The small molecule below binds the protein below.
Small molecule (SMILES): CC1=CN2CCS(=O)(=O)N=C2C(c2ccc(OC3CCCCC3)cc2)=N1

Binding-site contacts:
Ligand atom S26 contacts residue GLY219 of chain 1.A at 3.8 Å.
Ligand atom C17 contacts residue LEU239 of chain 1.B at 3.8 Å (hydrophobic).
Ligand atom O24 contacts residue ILE92 of chain 1.A at 3.7 Å.
Ligand atom N21 contacts residue GLY219 of chain 1.A at 3.8 Å.
Ligand atom C15 contacts residue SER217 of chain 1.B at 3.3 Å.
Ligand atom C11 contacts residue PHE106 of chain 1.A at 3.8 Å (hydrophobic).
Ligand atom C7 contacts residue PRO105 of chain 1.B at 3.6 Å (hydrophobic).
Ligand atom C17 contacts residue PRO105 of chain 1.B at 3.2 Å (hydrophobic).
Ligand atom C12 contacts residue PRO105 of chain 1.A at 3.4 Å (hydrophobic).
Ligand atom O24 contacts residue GLY219 of chain 1.A at 2.8 Å (h-bond).
Ligand atom C1 contacts residue PRO105 of chain 1.A at 3.8 Å (hydrophobic).
Ligand atom C14 contacts residue ASN242 of chain 1.A at 3.8 Å.
Ligand atom C5 contacts residue PRO105 of chain 1.B at 3.8 Å (hydrophobic).
Ligand atom C1 contacts residue LYS218 of chain 1.A at 3.6 Å.
Ligand atom N22 contacts residue PRO105 of chain 1.B at 3.4 Å (h-bond).
Ligand atom C16 contacts residue PRO105 of chain 1.B at 3.4 Å (hydrophobic).
Ligand atom C14 contacts residue PRO105 of chain 1.A at 3.6 Å (hydrophobic).
Ligand atom C9 contacts residue SER217 of chain 1.A at 3.8 Å.
Ligand atom C7 contacts residue ASN242 of chain 1.B at 3.7 Å.
Ligand atom C3 contacts residue PRO105 of chain 1.A at 3.5 Å (hydrophobic).
Ligand atom C19 contacts residue PHE106 of chain 1.B at 3.6 Å (hydrophobic).
Ligand atom O23 contacts residue ILE92 of chain 1.A at 3.5 Å.
Ligand atom O25 contacts residue LYS218 of chain 1.B at 3.8 Å.
Ligand atom C14 contacts residue SER217 of chain 1.B at 3.7 Å.
Ligand atom C4 contacts residue LYS218 of chain 1.B at 3.5 Å.
Ligand atom C7 contacts residue SER217 of chain 1.A at 3.4 Å.
Ligand atom C16 contacts residue ASN242 of chain 1.B at 3.4 Å.
Ligand atom C10 contacts residue PRO105 of chain 1.B at 3.8 Å (hydrophobic).
Ligand atom C10 contacts residue LYS218 of chain 1.A at 3.8 Å.
Ligand atom N22 contacts residue SER217 of chain 1.A at 3.7 Å.
Ligand atom C11 contacts residue ASN242 of chain 1.A at 3.5 Å.
Ligand atom O23 contacts residue PRO105 of chain 1.B at 3.4 Å.
Ligand atom O23 contacts residue LYS104 of chain 1.B at 3.5 Å.
Ligand atom C12 contacts residue ASN242 of chain 1.A at 3.5 Å.
Ligand atom C4 contacts residue PRO105 of chain 1.B at 3.8 Å (hydrophobic).
Ligand atom N21 contacts residue LYS218 of chain 1.A at 3.8 Å.
Ligand atom N21 contacts residue PRO105 of chain 1.B at 3.6 Å.
Ligand atom O24 contacts residue LYS218 of chain 1.A at 3.5 Å.
Ligand atom C2 contacts residue PRO105 of chain 1.B at 3.5 Å (hydrophobic).
Ligand atom O23 contacts residue PRO105 of chain 1.A at 3.5 Å.

Sequence of chain 1.B:
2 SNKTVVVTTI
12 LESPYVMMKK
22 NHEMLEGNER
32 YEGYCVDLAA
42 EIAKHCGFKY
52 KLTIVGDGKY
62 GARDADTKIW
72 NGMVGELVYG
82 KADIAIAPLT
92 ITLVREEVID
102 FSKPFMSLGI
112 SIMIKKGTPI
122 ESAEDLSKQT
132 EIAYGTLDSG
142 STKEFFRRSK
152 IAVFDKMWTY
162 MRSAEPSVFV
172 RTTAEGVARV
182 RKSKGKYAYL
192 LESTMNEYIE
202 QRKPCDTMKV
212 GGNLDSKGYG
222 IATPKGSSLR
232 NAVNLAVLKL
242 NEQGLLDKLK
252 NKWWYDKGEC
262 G

Sequence of chain 1.A:
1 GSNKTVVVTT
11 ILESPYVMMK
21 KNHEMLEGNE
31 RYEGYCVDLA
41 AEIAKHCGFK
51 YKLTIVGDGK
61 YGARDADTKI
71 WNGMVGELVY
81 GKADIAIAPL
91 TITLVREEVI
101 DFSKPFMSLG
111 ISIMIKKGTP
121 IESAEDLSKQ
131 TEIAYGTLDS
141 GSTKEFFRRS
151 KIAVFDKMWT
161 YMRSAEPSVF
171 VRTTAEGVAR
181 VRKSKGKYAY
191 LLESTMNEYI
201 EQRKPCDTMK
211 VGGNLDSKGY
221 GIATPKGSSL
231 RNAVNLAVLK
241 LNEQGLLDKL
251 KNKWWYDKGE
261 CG